A small-molecule ligand and the protein it binds are described below.
Small molecule (SMILES): Cn1nccc1C(=O)NCc1cccs1

Binding-site contacts:
Ligand atom S15 contacts residue THR424 of chain 1.A at 3.4 Å (h-bond).
Ligand atom C14 contacts residue THR425 of chain 1.A at 4.4 Å.
Ligand atom C04 contacts residue THR419 of chain 1.A at 3.8 Å.
Ligand atom S15 contacts residue GLN423 of chain 1.A at 4.2 Å.
Ligand atom C05 contacts residue CYS418 of chain 1.A at 4.3 Å (hydrophobic).
Ligand atom S15 contacts residue THR425 of chain 1.A at 3.6 Å.
Ligand atom C04 contacts residue VAL417 of chain 1.A at 3.9 Å (hydrophobic).
Ligand atom S15 contacts residue VAL426 of chain 1.A at 4.2 Å.
Ligand atom N09 contacts residue GLN423 of chain 1.A at 4.3 Å.
Ligand atom N06 contacts residue VAL417 of chain 1.A at 4.3 Å.
Ligand atom C10 contacts residue THR419 of chain 1.A at 3.7 Å.
Ligand atom C14 contacts residue GLN423 of chain 1.A at 4.3 Å.
Ligand atom N02 contacts residue THR425 of chain 1.A at 3.9 Å.
Ligand atom C03 contacts residue THR419 of chain 1.A at 3.8 Å.
Ligand atom C10 contacts residue GLN423 of chain 1.A at 3.2 Å.
Ligand atom C11 contacts residue GLN423 of chain 1.A at 3.4 Å.
Ligand atom C10 contacts residue THR424 of chain 1.A at 3.9 Å.
Ligand atom N09 contacts residue THR425 of chain 1.A at 4.4 Å.
Ligand atom C13 contacts residue GLN423 of chain 1.A at 4.0 Å.
Ligand atom C03 contacts residue THR424 of chain 1.A at 4.0 Å.
Ligand atom C07 contacts residue THR424 of chain 1.A at 4.1 Å.
Ligand atom C04 contacts residue GLN423 of chain 1.A at 3.6 Å.
Ligand atom C11 contacts residue THR424 of chain 1.A at 4.1 Å.
Ligand atom C07 contacts residue THR419 of chain 1.A at 3.5 Å.
Ligand atom C03 contacts residue THR425 of chain 1.A at 4.1 Å.
Ligand atom N09 contacts residue THR419 of chain 1.A at 3.5 Å.
Ligand atom N06 contacts residue THR425 of chain 1.A at 3.5 Å.
Ligand atom N09 contacts residue THR424 of chain 1.A at 3.1 Å (h-bond).
Ligand atom C14 contacts residue VAL426 of chain 1.A at 4.5 Å (hydrophobic).
Ligand atom C13 contacts residue SER427 of chain 1.A at 3.8 Å.
Ligand atom C04 contacts residue THR425 of chain 1.A at 3.8 Å.
Ligand atom C05 contacts residue THR425 of chain 1.A at 3.5 Å.
Ligand atom C04 contacts residue THR424 of chain 1.A at 3.5 Å.
Ligand atom C14 contacts residue SER427 of chain 1.A at 3.4 Å.
Ligand atom C05 contacts residue THR424 of chain 1.A at 4.3 Å.
Ligand atom S15 contacts residue SER427 of chain 1.A at 4.0 Å.
Ligand atom C05 contacts residue VAL417 of chain 1.A at 3.3 Å (hydrophobic).
Ligand atom C12 contacts residue GLN423 of chain 1.A at 3.6 Å.
Ligand atom O08 contacts residue THR419 of chain 1.A at 3.8 Å.
Ligand atom C04 contacts residue CYS418 of chain 1.A at 4.4 Å (hydrophobic).

Sequence of chain 1.A:
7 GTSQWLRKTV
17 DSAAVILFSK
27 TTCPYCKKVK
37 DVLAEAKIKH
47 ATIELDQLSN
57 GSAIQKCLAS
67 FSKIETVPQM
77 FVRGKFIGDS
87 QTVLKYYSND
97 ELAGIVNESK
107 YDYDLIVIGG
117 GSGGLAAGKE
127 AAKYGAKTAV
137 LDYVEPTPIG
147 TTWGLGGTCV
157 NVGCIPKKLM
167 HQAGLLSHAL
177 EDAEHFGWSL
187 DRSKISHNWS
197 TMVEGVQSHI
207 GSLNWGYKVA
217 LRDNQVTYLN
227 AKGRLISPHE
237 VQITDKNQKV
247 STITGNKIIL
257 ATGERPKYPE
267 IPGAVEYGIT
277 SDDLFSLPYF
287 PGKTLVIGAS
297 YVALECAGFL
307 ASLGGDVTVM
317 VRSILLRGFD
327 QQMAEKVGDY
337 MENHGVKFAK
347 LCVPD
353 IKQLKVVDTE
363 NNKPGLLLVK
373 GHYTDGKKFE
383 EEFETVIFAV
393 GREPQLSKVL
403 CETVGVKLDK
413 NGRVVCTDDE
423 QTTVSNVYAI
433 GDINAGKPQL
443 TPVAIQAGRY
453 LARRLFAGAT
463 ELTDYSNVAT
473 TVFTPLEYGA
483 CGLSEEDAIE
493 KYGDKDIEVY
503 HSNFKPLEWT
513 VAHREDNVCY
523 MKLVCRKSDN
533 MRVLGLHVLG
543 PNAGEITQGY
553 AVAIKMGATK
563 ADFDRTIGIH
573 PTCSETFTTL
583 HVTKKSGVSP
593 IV